Sequence of chain 1.B:
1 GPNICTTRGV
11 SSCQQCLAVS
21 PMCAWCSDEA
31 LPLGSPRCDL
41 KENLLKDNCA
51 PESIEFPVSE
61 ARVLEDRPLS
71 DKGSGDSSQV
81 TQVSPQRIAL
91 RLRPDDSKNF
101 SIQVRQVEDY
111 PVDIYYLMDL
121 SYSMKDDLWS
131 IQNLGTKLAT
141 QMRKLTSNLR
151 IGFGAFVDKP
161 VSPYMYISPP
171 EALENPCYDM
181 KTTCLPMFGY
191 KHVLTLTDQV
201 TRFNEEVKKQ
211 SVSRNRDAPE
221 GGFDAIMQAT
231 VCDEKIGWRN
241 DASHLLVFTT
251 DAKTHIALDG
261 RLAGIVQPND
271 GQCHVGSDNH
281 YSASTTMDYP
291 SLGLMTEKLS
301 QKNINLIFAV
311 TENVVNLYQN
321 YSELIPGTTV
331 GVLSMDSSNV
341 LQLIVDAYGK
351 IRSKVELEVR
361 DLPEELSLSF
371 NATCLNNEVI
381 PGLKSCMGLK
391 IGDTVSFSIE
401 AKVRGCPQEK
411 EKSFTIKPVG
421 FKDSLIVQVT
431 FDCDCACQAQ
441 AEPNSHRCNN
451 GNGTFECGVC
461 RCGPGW

A small-molecule ligand and the protein it binds are described below.
Small molecule (SMILES): CC(=O)N[C@@H]1[C@@H](O)[C@H](O)[C@@H](CO)O[C@H]1O

Binding-site contacts:
Ligand atom C2 contacts residue ASN99 of chain 1.B at 2.5 Å.
Ligand atom C7 contacts residue ASN99 of chain 1.B at 3.9 Å.
Ligand atom C8 contacts residue LYS98 of chain 1.B at 3.7 Å.
Ligand atom O7 contacts residue PHE100 of chain 1.B at 4.2 Å.
Ligand atom C3 contacts residue ASN99 of chain 1.B at 3.8 Å.
Ligand atom C8 contacts residue ASN99 of chain 1.B at 3.2 Å.
Ligand atom O7 contacts residue SER101 of chain 1.B at 4.2 Å.
Ligand atom C7 contacts residue LYS98 of chain 1.B at 4.3 Å.
Ligand atom C8 contacts residue PHE100 of chain 1.B at 3.7 Å (hydrophobic).
Ligand atom O5 contacts residue ASN99 of chain 1.B at 2.4 Å (h-bond).
Ligand atom N2 contacts residue LYS98 of chain 1.B at 3.9 Å.
Ligand atom C4 contacts residue ASN99 of chain 1.B at 4.2 Å.
Ligand atom N2 contacts residue PHE100 of chain 1.B at 4.3 Å.
Ligand atom C1 contacts residue ASN99 of chain 1.B at 1.4 Å.
Ligand atom C7 contacts residue PHE100 of chain 1.B at 3.9 Å (hydrophobic).
Ligand atom C5 contacts residue ASN99 of chain 1.B at 3.7 Å.
Ligand atom N2 contacts residue ASN99 of chain 1.B at 2.9 Å (h-bond).
Ligand atom C8 contacts residue ALA61 of chain 1.B at 4.4 Å (hydrophobic).